This small molecule binds to this protein.
Small molecule (SMILES): CN(C)c1ccc(C(N)c2ccc(N(C)C)cc2)cc1

Binding-site contacts:
Ligand atom N16 contacts residue TYR169 of chain 1.A at 3.7 Å.
Ligand atom N16 contacts residue GLY135 of chain 1.A at 4.2 Å.
Ligand atom N16 contacts residue ASN162 of chain 1.A at 3.4 Å (h-bond).
Ligand atom C16 contacts residue GLY134 of chain 1.A at 3.4 Å.
Ligand atom C2 contacts residue ASN161 of chain 1.A at 4.2 Å.
Ligand atom C11 contacts residue ASN161 of chain 1.A at 4.1 Å.
Ligand atom C5 contacts residue ASN161 of chain 1.A at 4.5 Å.
Ligand atom C5 contacts residue GLY134 of chain 1.A at 4.5 Å.
Ligand atom C6 contacts residue GLY160 of chain 1.A at 4.2 Å.
Ligand atom C1 contacts residue GLY134 of chain 1.A at 4.1 Å.
Ligand atom C4 contacts residue ASN161 of chain 1.A at 3.7 Å.
Ligand atom C8 contacts residue ASN161 of chain 1.A at 3.1 Å.
Ligand atom C3 contacts residue ASN161 of chain 1.A at 4.0 Å.
Ligand atom N8 contacts residue SER224 of chain 1.A at 3.1 Å (h-bond).
Ligand atom C17 contacts residue ASN162 of chain 1.A at 2.7 Å.
Ligand atom C6 contacts residue GLY134 of chain 1.A at 3.7 Å.
Ligand atom C2 contacts residue ASN162 of chain 1.A at 3.8 Å.
Ligand atom C7 contacts residue ASN161 of chain 1.A at 3.9 Å.
Ligand atom C6 contacts residue ASN161 of chain 1.A at 4.5 Å.
Ligand atom C16 contacts residue ASN162 of chain 1.A at 4.1 Å.
Ligand atom C13 contacts residue ASN161 of chain 1.A at 3.0 Å.
Ligand atom C1 contacts residue ASN161 of chain 1.A at 4.4 Å.
Ligand atom N16 contacts residue GLY134 of chain 1.A at 4.2 Å.
Ligand atom C9 contacts residue ASN161 of chain 1.A at 2.9 Å.
Ligand atom C16 contacts residue GLY135 of chain 1.A at 3.2 Å.
Ligand atom C10 contacts residue ASN161 of chain 1.A at 3.4 Å.
Ligand atom C13 contacts residue SER224 of chain 1.A at 4.4 Å.
Ligand atom C12 contacts residue ASN161 of chain 1.A at 4.4 Å.
Ligand atom C17 contacts residue TYR169 of chain 1.A at 3.3 Å (hydrophobic).
Ligand atom C1 contacts residue ASN162 of chain 1.A at 3.9 Å.
Ligand atom N8 contacts residue ASN161 of chain 1.A at 3.6 Å.
Ligand atom C16 contacts residue TYR169 of chain 1.A at 3.1 Å (hydrophobic).

Sequence of chain 1.A:
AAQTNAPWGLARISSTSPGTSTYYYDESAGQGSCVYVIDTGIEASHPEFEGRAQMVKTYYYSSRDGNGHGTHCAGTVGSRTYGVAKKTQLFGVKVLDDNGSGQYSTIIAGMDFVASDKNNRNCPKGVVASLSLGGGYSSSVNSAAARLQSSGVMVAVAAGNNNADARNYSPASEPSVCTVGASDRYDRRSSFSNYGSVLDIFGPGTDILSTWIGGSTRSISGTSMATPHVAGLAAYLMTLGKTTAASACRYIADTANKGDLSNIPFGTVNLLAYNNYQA